A protein and the small-molecule ligand that binds it are described below.
Small molecule (SMILES): CC(=O)N[C@@H]1[C@@H](O)[C@H](O)[C@@H](CO)O[C@H]1O

Binding-site contacts:
Ligand atom C1 contacts residue ASN614 of chain 1.B at 1.4 Å.
Ligand atom C6 contacts residue THR616 of chain 1.B at 3.9 Å.
Ligand atom C2 contacts residue ASN614 of chain 1.B at 2.5 Å.
Ligand atom N2 contacts residue ASN614 of chain 1.B at 3.0 Å (h-bond).
Ligand atom C3 contacts residue ASN614 of chain 1.B at 3.8 Å.
Ligand atom O7 contacts residue ASN614 of chain 1.B at 2.9 Å (h-bond).
Ligand atom C4 contacts residue ASN614 of chain 1.B at 4.2 Å.
Ligand atom C8 contacts residue GLN642 of chain 1.B at 4.2 Å.
Ligand atom C1 contacts residue THR616 of chain 1.B at 4.1 Å.
Ligand atom C5 contacts residue ASN614 of chain 1.B at 3.7 Å.
Ligand atom O6 contacts residue THR616 of chain 1.B at 2.8 Å (h-bond).
Ligand atom O5 contacts residue ASN614 of chain 1.B at 2.3 Å (h-bond).
Ligand atom C7 contacts residue ASN614 of chain 1.B at 3.2 Å.
Ligand atom O5 contacts residue THR616 of chain 1.B at 3.2 Å (h-bond).
Ligand atom C5 contacts residue THR616 of chain 1.B at 4.0 Å.

Sequence of chain 1.B:
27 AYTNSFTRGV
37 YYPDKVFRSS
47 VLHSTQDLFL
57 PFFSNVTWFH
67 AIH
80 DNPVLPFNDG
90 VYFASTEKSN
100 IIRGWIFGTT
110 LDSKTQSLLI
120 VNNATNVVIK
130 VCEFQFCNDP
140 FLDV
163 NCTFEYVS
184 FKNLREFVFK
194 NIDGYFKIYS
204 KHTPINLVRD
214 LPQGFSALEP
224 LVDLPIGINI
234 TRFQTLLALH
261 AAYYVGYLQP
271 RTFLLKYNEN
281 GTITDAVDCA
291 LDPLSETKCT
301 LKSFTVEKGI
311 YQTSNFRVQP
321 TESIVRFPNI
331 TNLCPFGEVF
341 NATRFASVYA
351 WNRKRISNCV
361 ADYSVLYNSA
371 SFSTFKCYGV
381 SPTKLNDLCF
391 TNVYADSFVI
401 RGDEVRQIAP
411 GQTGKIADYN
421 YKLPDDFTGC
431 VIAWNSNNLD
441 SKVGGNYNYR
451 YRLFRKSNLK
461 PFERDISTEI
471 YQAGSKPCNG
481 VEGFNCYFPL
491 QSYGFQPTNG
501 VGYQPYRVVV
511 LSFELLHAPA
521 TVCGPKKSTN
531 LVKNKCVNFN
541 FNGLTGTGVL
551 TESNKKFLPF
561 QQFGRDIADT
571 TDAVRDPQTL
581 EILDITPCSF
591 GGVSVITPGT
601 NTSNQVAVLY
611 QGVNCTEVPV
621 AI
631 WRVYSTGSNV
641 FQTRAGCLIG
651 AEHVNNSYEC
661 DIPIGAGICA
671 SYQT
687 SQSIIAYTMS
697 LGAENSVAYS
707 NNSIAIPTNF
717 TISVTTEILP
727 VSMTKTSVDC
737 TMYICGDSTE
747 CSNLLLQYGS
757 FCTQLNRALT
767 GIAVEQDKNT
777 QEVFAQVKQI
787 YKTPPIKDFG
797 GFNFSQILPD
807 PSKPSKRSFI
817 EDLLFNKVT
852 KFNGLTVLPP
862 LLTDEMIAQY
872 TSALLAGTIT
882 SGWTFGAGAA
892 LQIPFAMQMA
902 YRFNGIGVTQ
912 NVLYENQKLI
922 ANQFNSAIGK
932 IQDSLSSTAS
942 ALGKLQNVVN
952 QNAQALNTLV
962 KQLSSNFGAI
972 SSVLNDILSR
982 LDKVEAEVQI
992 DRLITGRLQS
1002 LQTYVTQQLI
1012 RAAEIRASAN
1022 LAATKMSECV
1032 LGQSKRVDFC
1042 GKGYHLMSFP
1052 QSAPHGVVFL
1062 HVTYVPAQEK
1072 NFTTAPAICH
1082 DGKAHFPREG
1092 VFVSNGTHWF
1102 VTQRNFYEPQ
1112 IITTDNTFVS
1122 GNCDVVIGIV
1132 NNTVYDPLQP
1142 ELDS